Sequence of chain 1.A:
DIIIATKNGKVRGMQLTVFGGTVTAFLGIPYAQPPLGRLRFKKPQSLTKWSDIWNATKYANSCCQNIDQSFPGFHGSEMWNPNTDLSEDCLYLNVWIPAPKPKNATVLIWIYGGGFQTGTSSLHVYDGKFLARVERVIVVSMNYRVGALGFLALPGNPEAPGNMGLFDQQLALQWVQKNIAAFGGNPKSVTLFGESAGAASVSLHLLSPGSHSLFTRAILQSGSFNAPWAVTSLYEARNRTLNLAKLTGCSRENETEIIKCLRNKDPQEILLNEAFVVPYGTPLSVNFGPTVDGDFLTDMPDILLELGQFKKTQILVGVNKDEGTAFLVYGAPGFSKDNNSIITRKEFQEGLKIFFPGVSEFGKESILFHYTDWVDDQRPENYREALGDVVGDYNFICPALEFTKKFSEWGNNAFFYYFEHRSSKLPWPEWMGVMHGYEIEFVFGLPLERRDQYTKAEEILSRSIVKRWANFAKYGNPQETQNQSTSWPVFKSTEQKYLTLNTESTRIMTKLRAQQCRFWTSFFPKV

This small molecule binds to this protein.
Small molecule (SMILES): CC(=O)N[C@H]1[C@H](O[C@H]2[C@H](O)[C@@H](NC(C)=O)CO[C@@H]2CO[C@@H]2O[C@@H](C)[C@@H](O)[C@@H](O)[C@@H]2O)O[C@H](CO)[C@@H](O)[C@@H]1O

Binding-site contacts:
Ligand atom C2 contacts residue ASN341 of chain 1.A at 2.5 Å.
Ligand atom O7 contacts residue ASN341 of chain 1.A at 3.1 Å (h-bond).
Ligand atom O7 contacts residue PRO335 of chain 1.A at 3.6 Å.
Ligand atom N2 contacts residue GLY336 of chain 1.A at 4.0 Å.
Ligand atom N2 contacts residue ASN341 of chain 1.A at 3.0 Å (h-bond).
Ligand atom C7 contacts residue ASN341 of chain 1.A at 3.2 Å.
Ligand atom O5 contacts residue SER338 of chain 1.A at 4.0 Å.
Ligand atom C6 contacts residue SER338 of chain 1.A at 3.9 Å.
Ligand atom C3 contacts residue ASN341 of chain 1.A at 3.8 Å.
Ligand atom C8 contacts residue ALA334 of chain 1.A at 4.3 Å (hydrophobic).
Ligand atom C8 contacts residue ASN341 of chain 1.A at 4.4 Å.
Ligand atom O4 contacts residue GLY336 of chain 1.A at 4.3 Å.
Ligand atom C6 contacts residue ASP340 of chain 1.A at 3.9 Å.
Ligand atom O7 contacts residue PHE337 of chain 1.A at 4.3 Å.
Ligand atom C5 contacts residue PHE337 of chain 1.A at 4.3 Å (hydrophobic).
Ligand atom C5 contacts residue ASN341 of chain 1.A at 3.7 Å.
Ligand atom C6 contacts residue SER338 of chain 1.A at 4.1 Å.
Ligand atom C2 contacts residue GLY336 of chain 1.A at 4.3 Å.
Ligand atom O5 contacts residue ASN341 of chain 1.A at 2.3 Å (h-bond).
Ligand atom C8 contacts residue PHE337 of chain 1.A at 4.0 Å (hydrophobic).
Ligand atom C8 contacts residue GLY336 of chain 1.A at 4.0 Å.
Ligand atom C1 contacts residue SER338 of chain 1.A at 3.7 Å.
Ligand atom C6 contacts residue PHE337 of chain 1.A at 4.5 Å (hydrophobic).
Ligand atom C4 contacts residue ASN341 of chain 1.A at 4.2 Å.
Ligand atom C8 contacts residue SER343 of chain 1.A at 4.4 Å.
Ligand atom C6 contacts residue ASN341 of chain 1.A at 4.1 Å.
Ligand atom C1 contacts residue GLY336 of chain 1.A at 4.2 Å.
Ligand atom C7 contacts residue PRO335 of chain 1.A at 4.5 Å (hydrophobic).
Ligand atom O5 contacts residue SER338 of chain 1.A at 3.3 Å.
Ligand atom C1 contacts residue ASN341 of chain 1.A at 1.4 Å.
Ligand atom C8 contacts residue PRO335 of chain 1.A at 4.5 Å (hydrophobic).
Ligand atom C5 contacts residue SER338 of chain 1.A at 3.9 Å.
Ligand atom C5 contacts residue SER338 of chain 1.A at 4.4 Å.
Ligand atom C3 contacts residue GLY336 of chain 1.A at 4.1 Å.
Ligand atom C8 contacts residue ILE344 of chain 1.A at 3.8 Å (hydrophobic).
Ligand atom C8 contacts residue ASN342 of chain 1.A at 3.8 Å.
Ligand atom C5 contacts residue ASN341 of chain 1.A at 4.2 Å.
Ligand atom O7 contacts residue GLY336 of chain 1.A at 2.6 Å (h-bond).
Ligand atom C7 contacts residue GLY336 of chain 1.A at 3.6 Å.